A small-molecule ligand and the protein it binds are described below.
Small molecule (SMILES): CSCC[C@H](N)C(=O)O

Binding-site contacts:
Ligand atom C contacts residue HIS61 of chain 1.B at 4.2 Å.
Ligand atom CA contacts residue PHE59 of chain 1.B at 4.1 Å (hydrophobic).
Ligand atom CA contacts residue ASN199 of chain 1.B at 3.7 Å.
Ligand atom C contacts residue ASN199 of chain 1.B at 3.9 Å.
Ligand atom OXT contacts residue ARG117 of chain 1.B at 4.0 Å.
Ligand atom CA contacts residue TYR42 of chain 1.B at 3.6 Å (hydrophobic).
Ligand atom SD contacts residue TYR64 of chain 1.B at 3.5 Å.
Ligand atom OXT contacts residue THR84 of chain 1.B at 3.6 Å.
Ligand atom CB contacts residue GLN60 of chain 1.B at 4.0 Å.
Ligand atom N contacts residue PHE15 of chain 1.B at 3.9 Å.
Ligand atom CE contacts residue PHE59 of chain 1.B at 3.7 Å (hydrophobic).
Ligand atom CB contacts residue ASN199 of chain 1.B at 3.6 Å.
Ligand atom O contacts residue ASN114 of chain 1.B at 4.2 Å.
Ligand atom SD contacts residue GLN60 of chain 1.B at 3.9 Å.
Ligand atom CB contacts residue PHE59 of chain 1.B at 3.2 Å (hydrophobic).
Ligand atom OXT contacts residue HIS61 of chain 1.B at 4.2 Å.
Ligand atom CG contacts residue ASN114 of chain 1.B at 3.7 Å.
Ligand atom CA contacts residue ASN176 of chain 1.B at 3.4 Å.
Ligand atom CA contacts residue ASN174 of chain 1.B at 4.3 Å.
Ligand atom N contacts residue ASN176 of chain 1.B at 3.4 Å (h-bond).
Ligand atom SD contacts residue ASN114 of chain 1.B at 3.5 Å (h-bond).
Ligand atom CB contacts residue TYR42 of chain 1.B at 3.9 Å (hydrophobic).
Ligand atom CB contacts residue HIS61 of chain 1.B at 4.1 Å.
Ligand atom C contacts residue ARG117 of chain 1.B at 3.8 Å.
Ligand atom OXT contacts residue ALA85 of chain 1.B at 4.2 Å.
Ligand atom CG contacts residue PHE59 of chain 1.B at 4.3 Å (hydrophobic).
Ligand atom CG contacts residue HIS61 of chain 1.B at 3.6 Å.
Ligand atom SD contacts residue HIS61 of chain 1.B at 3.4 Å (h-bond).
Ligand atom CG contacts residue TYR42 of chain 1.B at 3.7 Å (hydrophobic).
Ligand atom C contacts residue ASN174 of chain 1.B at 4.0 Å.
Ligand atom OXT contacts residue ASN199 of chain 1.B at 2.9 Å (h-bond).
Ligand atom CE contacts residue GLN60 of chain 1.B at 3.7 Å.
Ligand atom CE contacts residue TYR42 of chain 1.B at 3.5 Å (hydrophobic).
Ligand atom N contacts residue ASN199 of chain 1.B at 2.8 Å (h-bond).
Ligand atom CE contacts residue TYR64 of chain 1.B at 3.6 Å (hydrophobic).
Ligand atom N contacts residue PHE59 of chain 1.B at 3.7 Å.
Ligand atom O contacts residue ASN174 of chain 1.B at 2.9 Å (h-bond).
Ligand atom CG contacts residue ASN174 of chain 1.B at 4.0 Å.
Ligand atom OXT contacts residue TYR197 of chain 1.B at 3.9 Å.
Ligand atom O contacts residue ARG117 of chain 1.B at 2.9 Å (salt-bridge).

Sequence of chain 1.B:
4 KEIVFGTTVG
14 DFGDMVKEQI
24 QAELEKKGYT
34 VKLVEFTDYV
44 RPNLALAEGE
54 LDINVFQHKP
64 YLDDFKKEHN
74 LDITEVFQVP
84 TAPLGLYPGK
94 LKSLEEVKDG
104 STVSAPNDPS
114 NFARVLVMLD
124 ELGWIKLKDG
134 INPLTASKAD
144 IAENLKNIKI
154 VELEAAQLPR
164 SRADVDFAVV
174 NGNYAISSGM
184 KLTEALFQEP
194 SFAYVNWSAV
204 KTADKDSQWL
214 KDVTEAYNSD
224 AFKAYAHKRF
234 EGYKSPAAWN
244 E